Sequence of chain 2.OA:
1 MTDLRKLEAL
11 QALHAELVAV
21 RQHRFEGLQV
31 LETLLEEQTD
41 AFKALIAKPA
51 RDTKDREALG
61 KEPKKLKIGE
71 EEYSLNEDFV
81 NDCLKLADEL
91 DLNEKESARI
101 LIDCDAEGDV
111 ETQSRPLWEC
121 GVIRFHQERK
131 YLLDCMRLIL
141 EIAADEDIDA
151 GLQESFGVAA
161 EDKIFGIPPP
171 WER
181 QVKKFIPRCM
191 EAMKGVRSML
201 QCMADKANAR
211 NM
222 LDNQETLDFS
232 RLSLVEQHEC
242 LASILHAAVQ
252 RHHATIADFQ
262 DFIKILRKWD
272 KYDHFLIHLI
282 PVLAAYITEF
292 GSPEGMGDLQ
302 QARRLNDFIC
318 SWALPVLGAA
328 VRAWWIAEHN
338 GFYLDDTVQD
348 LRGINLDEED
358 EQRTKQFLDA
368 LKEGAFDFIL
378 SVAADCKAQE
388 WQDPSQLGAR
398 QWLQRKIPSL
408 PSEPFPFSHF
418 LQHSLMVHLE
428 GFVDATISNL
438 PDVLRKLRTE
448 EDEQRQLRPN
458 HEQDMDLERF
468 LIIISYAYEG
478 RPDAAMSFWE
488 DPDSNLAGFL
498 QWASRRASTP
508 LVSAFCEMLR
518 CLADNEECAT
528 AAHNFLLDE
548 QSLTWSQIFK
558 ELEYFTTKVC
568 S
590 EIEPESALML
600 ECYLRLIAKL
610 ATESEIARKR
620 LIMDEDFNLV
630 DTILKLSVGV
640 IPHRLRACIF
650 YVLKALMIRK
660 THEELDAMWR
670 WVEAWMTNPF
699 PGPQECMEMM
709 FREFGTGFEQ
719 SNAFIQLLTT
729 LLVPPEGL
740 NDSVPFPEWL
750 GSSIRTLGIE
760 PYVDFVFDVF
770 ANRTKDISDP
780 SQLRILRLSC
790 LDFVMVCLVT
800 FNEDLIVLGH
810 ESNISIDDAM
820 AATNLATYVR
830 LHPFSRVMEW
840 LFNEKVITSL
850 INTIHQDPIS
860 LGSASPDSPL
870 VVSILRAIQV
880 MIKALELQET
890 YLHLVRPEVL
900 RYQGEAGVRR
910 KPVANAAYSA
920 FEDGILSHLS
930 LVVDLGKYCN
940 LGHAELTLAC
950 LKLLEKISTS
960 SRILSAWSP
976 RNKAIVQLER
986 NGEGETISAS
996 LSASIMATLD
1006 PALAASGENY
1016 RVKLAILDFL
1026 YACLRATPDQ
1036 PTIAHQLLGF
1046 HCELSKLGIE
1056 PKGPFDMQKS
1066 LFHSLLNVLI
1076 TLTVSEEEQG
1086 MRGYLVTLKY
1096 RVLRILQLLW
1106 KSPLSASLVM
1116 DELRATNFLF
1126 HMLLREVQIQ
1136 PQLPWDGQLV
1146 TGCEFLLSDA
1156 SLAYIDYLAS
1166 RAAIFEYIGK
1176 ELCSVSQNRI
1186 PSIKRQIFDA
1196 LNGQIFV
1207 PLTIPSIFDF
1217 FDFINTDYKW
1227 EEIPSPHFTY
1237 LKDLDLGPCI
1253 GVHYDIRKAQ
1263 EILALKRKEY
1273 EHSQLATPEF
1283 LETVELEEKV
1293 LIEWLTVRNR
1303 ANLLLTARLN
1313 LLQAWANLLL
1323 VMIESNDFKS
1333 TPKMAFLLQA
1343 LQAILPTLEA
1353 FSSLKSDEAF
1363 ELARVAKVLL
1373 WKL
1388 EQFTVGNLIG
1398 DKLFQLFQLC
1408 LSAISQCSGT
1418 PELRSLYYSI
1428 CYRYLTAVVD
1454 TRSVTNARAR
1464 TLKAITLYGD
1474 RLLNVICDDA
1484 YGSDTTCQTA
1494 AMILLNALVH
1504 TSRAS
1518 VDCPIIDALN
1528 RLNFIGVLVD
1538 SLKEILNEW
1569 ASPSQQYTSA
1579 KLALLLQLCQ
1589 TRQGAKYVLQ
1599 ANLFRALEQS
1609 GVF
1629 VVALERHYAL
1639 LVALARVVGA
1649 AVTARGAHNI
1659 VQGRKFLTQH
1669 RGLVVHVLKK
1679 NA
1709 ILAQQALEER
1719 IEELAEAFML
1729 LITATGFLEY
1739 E

This protein binds this small molecule.
Small molecule (SMILES): CC[C@H](C)[C@H](N)C(=O)N[C@@H](CC(C)C)C(=O)N1CCC[C@H]1C(=O)N[C@@H](CCSC)C(=O)N[C@@H](Cc1ccc(O)cc1)C(=O)N[C@@H](CCCCN)C(=O)N[C@@H](CC(C)C)C(=O)N[C@@H](CO)C(=O)N1CCC[C@H]1C=O

Binding-site contacts:
Ligand atom CD1 contacts residue ALA1120 of chain 2.OA at 4.3 Å (hydrophobic).
Ligand atom CD2 contacts residue GLN1063 of chain 2.OA at 3.6 Å.
Ligand atom CA contacts residue GLN1063 of chain 2.OA at 4.3 Å.
Ligand atom CD2 contacts residue LEU1129 of chain 2.OA at 4.2 Å (hydrophobic).
Ligand atom CZ contacts residue GLN1063 of chain 2.OA at 4.1 Å.
Ligand atom O contacts residue THR1121 of chain 2.OA at 4.0 Å.
Ligand atom CE2 contacts residue ASN1072 of chain 2.OA at 4.4 Å.
Ligand atom CG contacts residue ASN1072 of chain 2.OA at 4.2 Å.
Ligand atom CE2 contacts residue GLN1063 of chain 2.OA at 3.3 Å.
Ligand atom CA contacts residue HIS1126 of chain 2.OA at 4.3 Å.
Ligand atom CD2 contacts residue THR1121 of chain 2.OA at 4.0 Å.
Ligand atom O contacts residue GLN1063 of chain 2.OA at 2.9 Å (h-bond).
Ligand atom CD1 contacts residue THR1121 of chain 2.OA at 3.0 Å.
Ligand atom CG contacts residue THR1121 of chain 2.OA at 3.3 Å.
Ligand atom CZ contacts residue ASN1072 of chain 2.OA at 3.5 Å.
Ligand atom CD1 contacts residue ASN1122 of chain 2.OA at 4.3 Å.
Ligand atom CE1 contacts residue ASN1072 of chain 2.OA at 3.3 Å.
Ligand atom CG2 contacts residue GLN1063 of chain 2.OA at 3.3 Å.
Ligand atom CD1 contacts residue ASN1072 of chain 2.OA at 4.0 Å.
Ligand atom OH contacts residue HIS1068 of chain 2.OA at 3.8 Å.
Ligand atom CG contacts residue ALA1120 of chain 2.OA at 4.4 Å (hydrophobic).
Ligand atom CE1 contacts residue THR1121 of chain 2.OA at 3.9 Å.
Ligand atom CB contacts residue THR1121 of chain 2.OA at 3.3 Å.
Ligand atom CD1 contacts residue PHE1125 of chain 2.OA at 3.6 Å (hydrophobic).
Ligand atom C contacts residue HIS1126 of chain 2.OA at 4.0 Å.
Ligand atom CD2 contacts residue ALA1120 of chain 2.OA at 3.5 Å (hydrophobic).
Ligand atom O contacts residue HIS1126 of chain 2.OA at 3.3 Å (h-bond).
Ligand atom CD2 contacts residue THR1121 of chain 2.OA at 4.3 Å.
Ligand atom CD2 contacts residue HIS1126 of chain 2.OA at 3.4 Å.
Ligand atom CG contacts residue GLN1063 of chain 2.OA at 4.3 Å.
Ligand atom C contacts residue GLN1063 of chain 2.OA at 3.9 Å.
Ligand atom CD1 contacts residue GLN1063 of chain 2.OA at 3.8 Å.
Ligand atom CG contacts residue HIS1126 of chain 2.OA at 4.3 Å.
Ligand atom O contacts residue VAL1202 of chain 2.OA at 3.2 Å.
Ligand atom C contacts residue VAL1202 of chain 2.OA at 4.2 Å (hydrophobic).
Ligand atom CB contacts residue GLN1063 of chain 2.OA at 4.5 Å.
Ligand atom OH contacts residue GLN1063 of chain 2.OA at 3.7 Å.
Ligand atom CD2 contacts residue PHE1125 of chain 2.OA at 4.2 Å (hydrophobic).
Ligand atom SD contacts residue ASN1072 of chain 2.OA at 3.7 Å.
Ligand atom OH contacts residue ASN1072 of chain 2.OA at 3.1 Å (h-bond).